Binding-site contacts:
Ligand atom C2 contacts residue ARG45 of chain 1.A at 3.2 Å.
Ligand atom C3 contacts residue ARG45 of chain 1.A at 3.7 Å.
Ligand atom C3 contacts residue THR132 of chain 1.A at 4.5 Å.
Ligand atom C4 contacts residue VAL128 of chain 1.A at 3.8 Å (hydrophobic).
Ligand atom C2 contacts residue GLU135 of chain 1.A at 4.3 Å.
Ligand atom O1' contacts residue GLU135 of chain 1.A at 3.2 Å (salt-bridge).
Ligand atom C1' contacts residue GLU135 of chain 1.A at 4.4 Å.
Ligand atom C5 contacts residue ARG45 of chain 1.A at 3.7 Å.
Ligand atom O2 contacts residue GLU135 of chain 1.A at 3.0 Å (salt-bridge).
Ligand atom C3 contacts residue LYS131 of chain 1.A at 4.4 Å.
Ligand atom C1' contacts residue ARG45 of chain 1.A at 3.5 Å.
Ligand atom O2' contacts residue ARG45 of chain 1.A at 4.1 Å.
Ligand atom O1' contacts residue ARG45 of chain 1.A at 3.1 Å (salt-bridge).
Ligand atom C1 contacts residue ARG45 of chain 1.A at 3.5 Å.
Ligand atom C2 contacts residue LYS131 of chain 1.A at 4.3 Å.
Ligand atom C4 contacts residue ARG45 of chain 1.A at 3.7 Å.
Ligand atom C6 contacts residue ARG45 of chain 1.A at 3.8 Å.
Ligand atom C3 contacts residue VAL128 of chain 1.A at 4.0 Å (hydrophobic).
Ligand atom O2 contacts residue LYS131 of chain 1.A at 3.4 Å.
Ligand atom O2 contacts residue ARG45 of chain 1.A at 3.2 Å (salt-bridge).

Sequence of chain 1.A:
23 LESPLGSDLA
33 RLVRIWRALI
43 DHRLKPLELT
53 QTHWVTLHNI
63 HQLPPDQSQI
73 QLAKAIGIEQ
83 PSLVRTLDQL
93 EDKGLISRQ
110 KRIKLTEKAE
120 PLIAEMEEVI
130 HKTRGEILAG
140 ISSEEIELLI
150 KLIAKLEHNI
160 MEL

A small-molecule ligand and the protein it binds are described below.
Small molecule (SMILES): O=C(O)c1ccccc1O